Binding-site contacts:
Ligand atom O contacts residue ASP81 of chain 1.A at 2.9 Å (salt-bridge).
Ligand atom C16 contacts residue ALA16 of chain 1.A at 3.4 Å (hydrophobic).
Ligand atom C16 contacts residue ASP15 of chain 1.A at 3.2 Å.
Ligand atom C9 contacts residue LEU125 of chain 1.A at 3.5 Å (hydrophobic).
Ligand atom C8 contacts residue LEU125 of chain 1.A at 4.1 Å (hydrophobic).
Ligand atom C14 contacts residue ILE122 of chain 1.A at 4.0 Å (hydrophobic).
Ligand atom N contacts residue THR222 of chain 1.A at 3.1 Å (h-bond).
Ligand atom C3 contacts residue THR222 of chain 1.A at 3.9 Å.
Ligand atom C17 contacts residue THR223 of chain 1.A at 4.1 Å.
Ligand atom O2 contacts residue ASP33 of chain 1.A at 3.4 Å (salt-bridge).
Ligand atom C16 contacts residue THR223 of chain 1.A at 4.0 Å.
Ligand atom O1 contacts residue LEU125 of chain 1.A at 3.7 Å.
Ligand atom C contacts residue TYR226 of chain 1.A at 4.0 Å (hydrophobic).
Ligand atom C8 contacts residue GLY221 of chain 1.A at 3.4 Å.
Ligand atom C12 contacts residue ASP81 of chain 1.A at 3.4 Å.
Ligand atom O1 contacts residue PHE116 of chain 1.A at 3.4 Å.
Ligand atom C9 contacts residue TYR79 of chain 1.A at 3.7 Å (hydrophobic).
Ligand atom C13 contacts residue ILE122 of chain 1.A at 3.9 Å (hydrophobic).
Ligand atom C3 contacts residue GLY80 of chain 1.A at 3.8 Å.
Ligand atom C11 contacts residue ASP81 of chain 1.A at 3.5 Å.
Ligand atom O2 contacts residue GLY221 of chain 1.A at 3.1 Å (h-bond).
Ligand atom C10 contacts residue ASP33 of chain 1.A at 3.5 Å.
Ligand atom C5 contacts residue TYR226 of chain 1.A at 4.0 Å (hydrophobic).
Ligand atom N1 contacts residue THR222 of chain 1.A at 4.0 Å.
Ligand atom C7 contacts residue ASP81 of chain 1.A at 3.7 Å.
Ligand atom O3 contacts residue ASP81 of chain 1.A at 2.6 Å (salt-bridge).
Ligand atom C2 contacts residue ILE304 of chain 1.A at 3.5 Å (hydrophobic).
Ligand atom C1 contacts residue ILE300 of chain 1.A at 3.8 Å (hydrophobic).
Ligand atom C14 contacts residue ASP119 of chain 1.A at 3.5 Å.
Ligand atom C7 contacts residue GLY221 of chain 1.A at 3.4 Å.
Ligand atom C6 contacts residue ASP81 of chain 1.A at 4.0 Å.
Ligand atom C2 contacts residue THR222 of chain 1.A at 3.7 Å.
Ligand atom C contacts residue ILE300 of chain 1.A at 3.5 Å (hydrophobic).
Ligand atom C9 contacts residue PHE116 of chain 1.A at 4.0 Å (hydrophobic).
Ligand atom O contacts residue TYR79 of chain 1.A at 3.6 Å.
Ligand atom C3 contacts residue ASP81 of chain 1.A at 3.7 Å.
Ligand atom C1 contacts residue ILE304 of chain 1.A at 3.5 Å (hydrophobic).
Ligand atom N1 contacts residue GLY221 of chain 1.A at 3.1 Å (h-bond).
Ligand atom O contacts residue GLY80 of chain 1.A at 3.5 Å (h-bond).
Ligand atom C12 contacts residue GLY221 of chain 1.A at 3.4 Å.

Sequence of chain 1.A:
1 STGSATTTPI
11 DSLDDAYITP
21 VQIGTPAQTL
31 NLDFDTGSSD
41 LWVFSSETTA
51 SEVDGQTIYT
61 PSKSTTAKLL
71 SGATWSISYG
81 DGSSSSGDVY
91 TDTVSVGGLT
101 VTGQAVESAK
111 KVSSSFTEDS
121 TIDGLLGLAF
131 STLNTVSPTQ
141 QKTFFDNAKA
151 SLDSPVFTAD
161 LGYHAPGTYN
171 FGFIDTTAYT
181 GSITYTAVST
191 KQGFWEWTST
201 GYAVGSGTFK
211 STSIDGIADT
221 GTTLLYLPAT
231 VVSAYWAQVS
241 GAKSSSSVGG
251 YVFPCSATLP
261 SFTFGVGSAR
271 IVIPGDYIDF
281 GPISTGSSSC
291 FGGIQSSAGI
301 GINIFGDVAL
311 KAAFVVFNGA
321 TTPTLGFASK

The protein below binds the small molecule below.
Small molecule (SMILES): O=C(NC1CCCCC1)N[C@H]1[C@H](O)[C@@H](N2CCCCC2)[C@@H]2OC[C@H]1O2